This small molecule binds to this protein.
Small molecule (SMILES): CC(=O)N[C@@H]1[C@@H](O)[C@H](O)[C@@H](CO)O[C@H]1O

Binding-site contacts:
Ligand atom C5 contacts residue ASN220 of chain 1.A at 4.4 Å.
Ligand atom O3 contacts residue ASN146 of chain 1.A at 3.6 Å.
Ligand atom C5 contacts residue LEU221 of chain 1.A at 4.2 Å (hydrophobic).
Ligand atom C6 contacts residue LEU221 of chain 1.A at 4.2 Å (hydrophobic).
Ligand atom C7 contacts residue ILE122 of chain 1.A at 4.3 Å (hydrophobic).
Ligand atom N2 contacts residue ASN146 of chain 1.A at 3.2 Å (h-bond).
Ligand atom C3 contacts residue ASN146 of chain 1.A at 3.6 Å.
Ligand atom O6 contacts residue SER222 of chain 1.A at 4.2 Å.
Ligand atom C4 contacts residue ASN146 of chain 1.A at 4.2 Å.
Ligand atom O7 contacts residue ILE122 of chain 1.A at 3.3 Å.
Ligand atom C8 contacts residue ASN146 of chain 1.A at 4.1 Å.
Ligand atom C2 contacts residue ILE122 of chain 1.A at 4.3 Å (hydrophobic).
Ligand atom C2 contacts residue ASN146 of chain 1.A at 2.4 Å.
Ligand atom C1 contacts residue ASN146 of chain 1.A at 1.4 Å.
Ligand atom C7 contacts residue ASN146 of chain 1.A at 3.1 Å.
Ligand atom O5 contacts residue LEU221 of chain 1.A at 3.3 Å.
Ligand atom C1 contacts residue ASN220 of chain 1.A at 4.5 Å.
Ligand atom C6 contacts residue SER222 of chain 1.A at 4.1 Å.
Ligand atom O5 contacts residue ASN146 of chain 1.A at 2.4 Å (h-bond).
Ligand atom C5 contacts residue ASN146 of chain 1.A at 3.6 Å.
Ligand atom O7 contacts residue ASN146 of chain 1.A at 2.9 Å (h-bond).
Ligand atom C1 contacts residue LEU221 of chain 1.A at 3.8 Å (hydrophobic).

Sequence of chain 1.A:
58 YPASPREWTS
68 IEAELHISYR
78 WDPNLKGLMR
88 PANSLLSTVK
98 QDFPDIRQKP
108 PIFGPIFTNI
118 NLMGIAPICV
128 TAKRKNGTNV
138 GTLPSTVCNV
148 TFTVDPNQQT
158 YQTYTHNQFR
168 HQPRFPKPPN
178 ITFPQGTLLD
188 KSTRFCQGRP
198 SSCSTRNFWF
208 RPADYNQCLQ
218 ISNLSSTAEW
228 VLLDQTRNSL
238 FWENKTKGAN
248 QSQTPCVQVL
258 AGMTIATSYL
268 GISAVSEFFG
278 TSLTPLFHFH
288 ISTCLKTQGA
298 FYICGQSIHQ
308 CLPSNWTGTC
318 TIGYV